Sequence of chain 52.A:
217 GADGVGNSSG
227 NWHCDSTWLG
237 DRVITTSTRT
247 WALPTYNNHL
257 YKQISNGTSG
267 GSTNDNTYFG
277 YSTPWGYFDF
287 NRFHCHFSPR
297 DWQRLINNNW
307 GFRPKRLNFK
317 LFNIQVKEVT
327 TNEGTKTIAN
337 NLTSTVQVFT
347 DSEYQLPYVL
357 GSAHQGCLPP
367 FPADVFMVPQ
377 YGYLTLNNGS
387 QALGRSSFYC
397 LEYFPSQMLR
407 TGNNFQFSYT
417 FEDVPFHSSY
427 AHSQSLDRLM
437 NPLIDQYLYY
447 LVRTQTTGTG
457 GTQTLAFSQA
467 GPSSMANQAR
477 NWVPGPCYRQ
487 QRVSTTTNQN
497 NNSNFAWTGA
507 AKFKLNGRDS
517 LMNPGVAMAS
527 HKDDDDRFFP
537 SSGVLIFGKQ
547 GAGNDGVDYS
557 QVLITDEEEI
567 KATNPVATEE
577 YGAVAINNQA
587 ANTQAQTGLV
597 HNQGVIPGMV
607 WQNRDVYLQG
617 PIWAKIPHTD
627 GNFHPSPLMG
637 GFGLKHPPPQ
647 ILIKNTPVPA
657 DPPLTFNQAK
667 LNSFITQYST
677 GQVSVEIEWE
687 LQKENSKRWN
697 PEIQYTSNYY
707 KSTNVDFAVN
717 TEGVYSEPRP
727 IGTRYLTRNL

This protein binds this small molecule.
Small molecule (SMILES): Nc1ncnc2c1ncn2[C@H]1C[C@H](O)[C@@H](COP(=O)(O)O)O1

Sequence of chain 17.A:
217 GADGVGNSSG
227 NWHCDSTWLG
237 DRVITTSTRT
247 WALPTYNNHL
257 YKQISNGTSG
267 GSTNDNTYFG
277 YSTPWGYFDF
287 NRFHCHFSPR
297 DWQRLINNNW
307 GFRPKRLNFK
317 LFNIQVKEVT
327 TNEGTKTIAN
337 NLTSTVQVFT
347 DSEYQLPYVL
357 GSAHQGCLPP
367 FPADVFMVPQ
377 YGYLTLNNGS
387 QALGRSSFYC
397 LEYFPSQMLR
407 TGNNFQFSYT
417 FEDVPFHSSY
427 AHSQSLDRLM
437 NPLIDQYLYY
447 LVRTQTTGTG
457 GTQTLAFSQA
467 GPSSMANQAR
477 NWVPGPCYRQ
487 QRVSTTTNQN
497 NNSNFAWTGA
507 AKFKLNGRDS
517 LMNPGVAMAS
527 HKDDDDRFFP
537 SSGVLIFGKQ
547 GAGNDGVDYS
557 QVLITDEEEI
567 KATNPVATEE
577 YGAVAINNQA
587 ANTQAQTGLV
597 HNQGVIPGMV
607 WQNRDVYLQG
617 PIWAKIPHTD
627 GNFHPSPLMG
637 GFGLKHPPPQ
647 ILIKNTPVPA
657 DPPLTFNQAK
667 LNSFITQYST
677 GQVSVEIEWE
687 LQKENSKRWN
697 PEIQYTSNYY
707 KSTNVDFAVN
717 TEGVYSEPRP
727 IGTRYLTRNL

Binding-site contacts:
Ligand atom N1 contacts residue PRO631 of chain 52.A at 3.5 Å (h-bond).
Ligand atom N6 contacts residue SER632 of chain 52.A at 3.3 Å (h-bond).
Ligand atom C2 contacts residue PRO631 of chain 52.A at 3.3 Å (hydrophobic).
Ligand atom N6 contacts residue PHE638 of chain 52.A at 3.9 Å.
Ligand atom N1 contacts residue PRO421 of chain 52.A at 4.3 Å.
Ligand atom C8 contacts residue PRO421 of chain 52.A at 4.3 Å (hydrophobic).
Ligand atom C4 contacts residue PRO421 of chain 52.A at 4.3 Å (hydrophobic).
Ligand atom O1P contacts residue LYS641 of chain 17.A at 4.0 Å.
Ligand atom N3 contacts residue PRO631 of chain 52.A at 3.6 Å.
Ligand atom C6 contacts residue SER632 of chain 52.A at 3.9 Å.
Ligand atom N9 contacts residue HIS630 of chain 52.A at 4.2 Å.
Ligand atom C6 contacts residue PRO631 of chain 52.A at 3.9 Å (hydrophobic).
Ligand atom N7 contacts residue HIS630 of chain 52.A at 4.1 Å.
Ligand atom N6 contacts residue GLY637 of chain 52.A at 3.7 Å.
Ligand atom C5 contacts residue PRO421 of chain 52.A at 4.1 Å (hydrophobic).
Ligand atom C4 contacts residue PRO631 of chain 52.A at 4.0 Å (hydrophobic).
Ligand atom C1' contacts residue PRO631 of chain 52.A at 4.3 Å (hydrophobic).
Ligand atom C8 contacts residue HIS630 of chain 52.A at 3.3 Å.
Ligand atom N6 contacts residue GLY639 of chain 52.A at 3.6 Å (h-bond).
Ligand atom N7 contacts residue SER632 of chain 52.A at 4.1 Å.
Ligand atom N1 contacts residue VAL420 of chain 52.A at 3.7 Å.
Ligand atom N7 contacts residue ASN609 of chain 52.A at 3.8 Å.
Ligand atom N1 contacts residue GLY639 of chain 52.A at 3.1 Å (h-bond).
Ligand atom C5 contacts residue PRO631 of chain 52.A at 4.2 Å (hydrophobic).
Ligand atom N1 contacts residue PHE638 of chain 52.A at 4.3 Å.
Ligand atom N7 contacts residue PRO421 of chain 52.A at 4.2 Å.
Ligand atom C2' contacts residue HIS630 of chain 52.A at 3.2 Å.
Ligand atom N9 contacts residue PRO421 of chain 52.A at 4.4 Å.
Ligand atom C2 contacts residue PRO421 of chain 52.A at 4.5 Å (hydrophobic).
Ligand atom C6 contacts residue PRO421 of chain 52.A at 4.1 Å (hydrophobic).
Ligand atom N3 contacts residue GLY639 of chain 52.A at 4.3 Å.
Ligand atom C6 contacts residue VAL420 of chain 52.A at 4.0 Å (hydrophobic).
Ligand atom C2 contacts residue GLY639 of chain 52.A at 3.1 Å.
Ligand atom C2 contacts residue VAL420 of chain 52.A at 4.3 Å (hydrophobic).
Ligand atom C1' contacts residue HIS630 of chain 52.A at 4.0 Å.
Ligand atom C3' contacts residue HIS630 of chain 52.A at 4.4 Å.
Ligand atom C5 contacts residue SER632 of chain 52.A at 4.1 Å.
Ligand atom N6 contacts residue VAL420 of chain 52.A at 4.0 Å.
Ligand atom C6 contacts residue GLY639 of chain 52.A at 3.8 Å.
Ligand atom O2P contacts residue ASP626 of chain 17.A at 4.2 Å.